This small molecule binds to this protein.
Small molecule (SMILES): Nc1ncnc2c1ncn2[C@@H]1O[C@H](CO[P](=O)(O)C[P](=O)(O)OP(=O)(O)O)[C@@H](O)[C@H]1O

Sequence of chain 1.B:
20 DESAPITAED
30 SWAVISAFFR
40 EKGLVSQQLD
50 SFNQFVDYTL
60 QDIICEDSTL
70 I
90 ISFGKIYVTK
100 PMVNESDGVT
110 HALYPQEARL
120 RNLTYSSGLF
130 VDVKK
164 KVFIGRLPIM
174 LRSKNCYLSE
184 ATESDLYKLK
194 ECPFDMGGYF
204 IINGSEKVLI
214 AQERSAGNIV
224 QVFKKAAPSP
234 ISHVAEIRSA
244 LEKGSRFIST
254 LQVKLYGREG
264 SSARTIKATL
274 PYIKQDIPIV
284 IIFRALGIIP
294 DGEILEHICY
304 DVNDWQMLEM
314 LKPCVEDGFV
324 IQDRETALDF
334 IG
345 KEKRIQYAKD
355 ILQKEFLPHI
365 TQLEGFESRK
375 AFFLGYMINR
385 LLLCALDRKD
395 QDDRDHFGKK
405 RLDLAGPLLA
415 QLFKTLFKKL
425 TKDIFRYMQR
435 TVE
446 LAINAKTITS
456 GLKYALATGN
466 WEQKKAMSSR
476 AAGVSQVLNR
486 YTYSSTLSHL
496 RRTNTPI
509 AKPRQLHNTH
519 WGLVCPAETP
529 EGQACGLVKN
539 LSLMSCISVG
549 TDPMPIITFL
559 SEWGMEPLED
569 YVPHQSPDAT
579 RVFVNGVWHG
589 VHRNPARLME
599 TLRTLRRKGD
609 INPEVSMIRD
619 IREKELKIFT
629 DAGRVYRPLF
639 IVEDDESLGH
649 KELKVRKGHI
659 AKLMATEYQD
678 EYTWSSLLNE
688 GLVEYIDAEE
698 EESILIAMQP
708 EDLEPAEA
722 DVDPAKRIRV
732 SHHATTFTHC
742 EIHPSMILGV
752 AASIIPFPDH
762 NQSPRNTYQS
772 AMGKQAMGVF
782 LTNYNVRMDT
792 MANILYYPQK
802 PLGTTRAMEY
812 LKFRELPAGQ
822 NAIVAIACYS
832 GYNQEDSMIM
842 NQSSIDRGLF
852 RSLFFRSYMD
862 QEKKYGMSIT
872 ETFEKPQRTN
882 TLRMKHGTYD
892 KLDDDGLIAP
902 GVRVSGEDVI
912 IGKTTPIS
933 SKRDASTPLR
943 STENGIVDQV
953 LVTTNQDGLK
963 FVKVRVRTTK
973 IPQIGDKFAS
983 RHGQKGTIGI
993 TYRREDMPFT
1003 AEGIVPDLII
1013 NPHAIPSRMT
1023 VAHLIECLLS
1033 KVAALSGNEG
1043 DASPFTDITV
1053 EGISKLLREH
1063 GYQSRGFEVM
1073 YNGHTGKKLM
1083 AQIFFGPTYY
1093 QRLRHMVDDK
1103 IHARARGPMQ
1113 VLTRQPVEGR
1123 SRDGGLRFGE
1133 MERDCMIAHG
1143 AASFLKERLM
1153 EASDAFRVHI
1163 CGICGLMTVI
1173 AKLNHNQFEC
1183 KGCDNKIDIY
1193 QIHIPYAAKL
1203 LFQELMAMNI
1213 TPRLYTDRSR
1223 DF

Sequence of chain 1.A:
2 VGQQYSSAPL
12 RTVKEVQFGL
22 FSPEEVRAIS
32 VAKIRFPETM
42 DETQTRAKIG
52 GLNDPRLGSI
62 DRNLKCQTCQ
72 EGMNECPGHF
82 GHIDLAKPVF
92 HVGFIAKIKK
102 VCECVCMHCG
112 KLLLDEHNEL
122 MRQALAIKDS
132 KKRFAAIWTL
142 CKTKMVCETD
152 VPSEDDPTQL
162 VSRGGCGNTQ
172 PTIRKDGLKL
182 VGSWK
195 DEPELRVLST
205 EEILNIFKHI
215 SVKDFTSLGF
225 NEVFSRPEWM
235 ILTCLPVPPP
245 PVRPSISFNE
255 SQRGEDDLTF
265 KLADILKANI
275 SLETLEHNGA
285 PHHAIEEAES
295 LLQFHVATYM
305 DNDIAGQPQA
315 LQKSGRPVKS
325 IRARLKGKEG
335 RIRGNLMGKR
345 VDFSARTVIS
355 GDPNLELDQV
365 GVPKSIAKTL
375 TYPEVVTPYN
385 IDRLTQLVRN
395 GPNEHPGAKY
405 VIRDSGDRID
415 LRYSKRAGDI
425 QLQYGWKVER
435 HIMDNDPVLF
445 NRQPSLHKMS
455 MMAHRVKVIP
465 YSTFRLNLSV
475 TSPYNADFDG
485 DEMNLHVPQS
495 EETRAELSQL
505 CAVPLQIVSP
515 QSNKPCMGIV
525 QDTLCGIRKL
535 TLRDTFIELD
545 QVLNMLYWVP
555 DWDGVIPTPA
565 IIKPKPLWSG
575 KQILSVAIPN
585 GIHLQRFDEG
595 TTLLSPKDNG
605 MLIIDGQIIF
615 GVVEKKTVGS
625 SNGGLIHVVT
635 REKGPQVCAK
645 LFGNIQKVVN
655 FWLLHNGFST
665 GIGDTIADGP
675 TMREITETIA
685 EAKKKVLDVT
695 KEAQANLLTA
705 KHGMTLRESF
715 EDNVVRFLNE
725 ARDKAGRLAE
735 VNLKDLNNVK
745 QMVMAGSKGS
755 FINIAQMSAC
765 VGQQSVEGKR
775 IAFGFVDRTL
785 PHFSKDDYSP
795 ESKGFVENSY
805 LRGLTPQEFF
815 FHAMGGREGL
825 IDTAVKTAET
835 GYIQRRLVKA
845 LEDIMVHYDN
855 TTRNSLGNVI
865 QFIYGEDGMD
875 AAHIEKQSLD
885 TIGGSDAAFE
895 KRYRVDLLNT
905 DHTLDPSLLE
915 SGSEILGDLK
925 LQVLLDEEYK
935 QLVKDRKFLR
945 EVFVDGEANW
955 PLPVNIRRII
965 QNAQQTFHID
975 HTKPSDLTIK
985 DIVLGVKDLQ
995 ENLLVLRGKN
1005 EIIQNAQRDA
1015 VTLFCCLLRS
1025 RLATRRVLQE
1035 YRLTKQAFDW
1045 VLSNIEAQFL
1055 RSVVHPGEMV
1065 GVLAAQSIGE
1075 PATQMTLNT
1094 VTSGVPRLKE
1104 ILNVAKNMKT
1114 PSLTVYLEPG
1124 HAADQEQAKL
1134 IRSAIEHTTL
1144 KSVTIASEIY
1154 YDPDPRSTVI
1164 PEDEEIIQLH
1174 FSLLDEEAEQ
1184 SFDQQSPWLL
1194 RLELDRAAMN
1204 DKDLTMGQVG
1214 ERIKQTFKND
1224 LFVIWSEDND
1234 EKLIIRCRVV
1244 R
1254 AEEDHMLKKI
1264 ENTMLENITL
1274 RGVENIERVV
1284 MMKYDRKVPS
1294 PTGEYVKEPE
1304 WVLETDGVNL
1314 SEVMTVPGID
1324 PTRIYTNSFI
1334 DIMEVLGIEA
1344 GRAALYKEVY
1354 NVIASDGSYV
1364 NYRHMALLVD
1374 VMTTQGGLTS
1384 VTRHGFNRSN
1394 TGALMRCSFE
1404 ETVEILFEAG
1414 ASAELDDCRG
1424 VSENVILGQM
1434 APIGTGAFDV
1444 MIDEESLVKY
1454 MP

Binding-site contacts:
Ligand atom O2A contacts residue ASP483 of chain 1.A at 3.8 Å.
Ligand atom O2G contacts residue ARG766 of chain 1.B at 2.8 Å (salt-bridge).
Ligand atom PA contacts residue ASP481 of chain 1.A at 4.2 Å.
Ligand atom PB contacts residue ARG1020 of chain 1.B at 4.2 Å.
Ligand atom O2A contacts residue MG1 of chain 1.S at 3.0 Å.
Ligand atom PG contacts residue ARG1020 of chain 1.B at 3.5 Å.
Ligand atom C2' contacts residue ARG446 of chain 1.A at 4.0 Å.
Ligand atom C2' contacts residue LEU1081 of chain 1.A at 4.0 Å (hydrophobic).
Ligand atom O3B contacts residue ARG766 of chain 1.B at 3.9 Å.
Ligand atom C2' contacts residue PRO448 of chain 1.A at 4.1 Å (hydrophobic).
Ligand atom O3' contacts residue LEU1081 of chain 1.A at 4.0 Å.
Ligand atom N3 contacts residue PRO448 of chain 1.A at 3.5 Å.
Ligand atom O1G contacts residue ARG1020 of chain 1.B at 2.8 Å (salt-bridge).
Ligand atom O2G contacts residue ARG1020 of chain 1.B at 4.2 Å.
Ligand atom PB contacts residue ASP481 of chain 1.A at 3.6 Å.
Ligand atom N9 contacts residue LEU1081 of chain 1.A at 4.2 Å.
Ligand atom PG contacts residue ARG766 of chain 1.B at 3.5 Å.
Ligand atom O3B contacts residue ARG1020 of chain 1.B at 2.9 Å (salt-bridge).
Ligand atom O3' contacts residue ASN479 of chain 1.A at 2.7 Å (h-bond).
Ligand atom O4' contacts residue ARG446 of chain 1.A at 3.3 Å (salt-bridge).
Ligand atom O2B contacts residue ASP837 of chain 1.B at 3.5 Å (salt-bridge).
Ligand atom C3' contacts residue LEU1081 of chain 1.A at 4.0 Å (hydrophobic).
Ligand atom O1G contacts residue ARG766 of chain 1.B at 3.4 Å (salt-bridge).
Ligand atom C1' contacts residue ARG446 of chain 1.A at 3.4 Å.
Ligand atom C2 contacts residue PRO448 of chain 1.A at 3.7 Å (hydrophobic).
Ligand atom O3' contacts residue GLN1078 of chain 1.A at 3.2 Å (h-bond).
Ligand atom O2' contacts residue PRO448 of chain 1.A at 3.3 Å.
Ligand atom O2A contacts residue ASP481 of chain 1.A at 2.9 Å (salt-bridge).
Ligand atom O1B contacts residue ASP481 of chain 1.A at 3.4 Å (salt-bridge).
Ligand atom O2' contacts residue ASN479 of chain 1.A at 3.6 Å.
Ligand atom C5 contacts residue LEU1081 of chain 1.A at 4.1 Å (hydrophobic).
Ligand atom O2B contacts residue ASP483 of chain 1.A at 2.7 Å (salt-bridge).
Ligand atom O2B contacts residue ARG1020 of chain 1.B at 4.2 Å.
Ligand atom C3' contacts residue ASN479 of chain 1.A at 3.8 Å.
Ligand atom O1A contacts residue LYS987 of chain 1.B at 3.9 Å.
Ligand atom C4' contacts residue ARG446 of chain 1.A at 3.8 Å.
Ligand atom C4' contacts residue ASN479 of chain 1.A at 4.1 Å.
Ligand atom O2' contacts residue ARG446 of chain 1.A at 3.0 Å (salt-bridge).
Ligand atom O2B contacts residue ASP481 of chain 1.A at 2.7 Å (salt-bridge).
Ligand atom C4 contacts residue LEU1081 of chain 1.A at 4.0 Å (hydrophobic).